Binding-site contacts:
Ligand atom C7 contacts residue ASN1081 of chain 1.B at 3.2 Å.
Ligand atom O5 contacts residue PHE1086 of chain 1.B at 4.1 Å.
Ligand atom O6 contacts residue PHE1086 of chain 1.B at 3.2 Å.
Ligand atom C4 contacts residue HIS1084 of chain 1.B at 3.8 Å.
Ligand atom C8 contacts residue GLY1082 of chain 1.B at 4.2 Å.
Ligand atom O5 contacts residue ASN1081 of chain 1.B at 2.5 Å (h-bond).
Ligand atom C5 contacts residue HIS1084 of chain 1.B at 3.6 Å.
Ligand atom C7 contacts residue GLY1082 of chain 1.B at 4.5 Å.
Ligand atom O4 contacts residue HIS1084 of chain 1.B at 3.2 Å (h-bond).
Ligand atom C8 contacts residue ASN1081 of chain 1.B at 4.4 Å.
Ligand atom C5 contacts residue PHE1086 of chain 1.B at 4.2 Å (hydrophobic).
Ligand atom C6 contacts residue PHE1086 of chain 1.B at 4.1 Å (hydrophobic).
Ligand atom C3 contacts residue ASN1081 of chain 1.B at 3.7 Å.
Ligand atom N2 contacts residue ASN1081 of chain 1.B at 2.9 Å (h-bond).
Ligand atom C1 contacts residue ASN1081 of chain 1.B at 1.4 Å.
Ligand atom C2 contacts residue ASN1081 of chain 1.B at 2.4 Å.
Ligand atom C5 contacts residue ASN1081 of chain 1.B at 3.8 Å.
Ligand atom C3 contacts residue HIS1084 of chain 1.B at 4.1 Å.
Ligand atom O7 contacts residue ASN1081 of chain 1.B at 3.2 Å (h-bond).
Ligand atom C4 contacts residue ASN1081 of chain 1.B at 4.3 Å.
Ligand atom C6 contacts residue HIS1084 of chain 1.B at 4.2 Å.

A small-molecule ligand and the protein it binds are described below.
Small molecule (SMILES): CC(=O)N[C@@H]1[C@@H](O)[C@H](O)[C@@H](CO)O[C@H]1O

Sequence of chain 1.B:
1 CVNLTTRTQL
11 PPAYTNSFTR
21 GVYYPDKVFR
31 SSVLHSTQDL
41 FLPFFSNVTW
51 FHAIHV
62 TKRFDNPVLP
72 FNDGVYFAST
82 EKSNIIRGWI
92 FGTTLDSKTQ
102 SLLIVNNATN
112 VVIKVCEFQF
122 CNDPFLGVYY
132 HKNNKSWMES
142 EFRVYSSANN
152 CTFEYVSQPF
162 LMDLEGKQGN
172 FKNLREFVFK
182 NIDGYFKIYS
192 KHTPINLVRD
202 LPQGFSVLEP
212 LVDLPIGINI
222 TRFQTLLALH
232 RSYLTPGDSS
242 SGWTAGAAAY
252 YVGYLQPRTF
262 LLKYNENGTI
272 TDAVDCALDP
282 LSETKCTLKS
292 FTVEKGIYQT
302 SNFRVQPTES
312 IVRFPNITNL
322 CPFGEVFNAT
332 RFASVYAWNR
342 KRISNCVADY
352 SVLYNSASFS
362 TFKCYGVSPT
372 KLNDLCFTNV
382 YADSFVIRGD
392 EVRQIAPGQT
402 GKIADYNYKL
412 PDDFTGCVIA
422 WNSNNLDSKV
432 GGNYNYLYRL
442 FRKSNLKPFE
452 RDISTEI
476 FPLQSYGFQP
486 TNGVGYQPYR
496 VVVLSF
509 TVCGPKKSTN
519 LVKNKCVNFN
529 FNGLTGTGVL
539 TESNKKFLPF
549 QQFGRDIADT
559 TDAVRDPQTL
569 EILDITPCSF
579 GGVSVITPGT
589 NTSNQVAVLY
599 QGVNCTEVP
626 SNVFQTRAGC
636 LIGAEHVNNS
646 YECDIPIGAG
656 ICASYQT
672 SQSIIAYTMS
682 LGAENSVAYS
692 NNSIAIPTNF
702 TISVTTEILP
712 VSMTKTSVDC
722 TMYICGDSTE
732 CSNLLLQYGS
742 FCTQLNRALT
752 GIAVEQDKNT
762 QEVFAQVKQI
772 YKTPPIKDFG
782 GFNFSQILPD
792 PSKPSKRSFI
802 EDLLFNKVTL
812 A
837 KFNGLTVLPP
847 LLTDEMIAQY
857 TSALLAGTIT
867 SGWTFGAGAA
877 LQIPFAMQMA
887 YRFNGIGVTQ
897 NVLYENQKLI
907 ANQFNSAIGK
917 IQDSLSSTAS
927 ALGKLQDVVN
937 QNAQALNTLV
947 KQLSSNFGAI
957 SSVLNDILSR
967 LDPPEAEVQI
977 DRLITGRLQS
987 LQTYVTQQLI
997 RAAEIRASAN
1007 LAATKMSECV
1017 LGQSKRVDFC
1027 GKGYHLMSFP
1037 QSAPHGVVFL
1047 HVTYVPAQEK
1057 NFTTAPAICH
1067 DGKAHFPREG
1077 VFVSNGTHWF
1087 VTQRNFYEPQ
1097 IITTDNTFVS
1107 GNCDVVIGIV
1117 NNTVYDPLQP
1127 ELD